This protein binds this small molecule.
Small molecule (SMILES): CC(=O)N[C@H]1[C@H](O[C@H]2[C@H](O)[C@@H](NC(C)=O)CO[C@@H]2CO)O[C@H](CO)[C@@H](O)[C@@H]1O

Sequence of chain 1.A:
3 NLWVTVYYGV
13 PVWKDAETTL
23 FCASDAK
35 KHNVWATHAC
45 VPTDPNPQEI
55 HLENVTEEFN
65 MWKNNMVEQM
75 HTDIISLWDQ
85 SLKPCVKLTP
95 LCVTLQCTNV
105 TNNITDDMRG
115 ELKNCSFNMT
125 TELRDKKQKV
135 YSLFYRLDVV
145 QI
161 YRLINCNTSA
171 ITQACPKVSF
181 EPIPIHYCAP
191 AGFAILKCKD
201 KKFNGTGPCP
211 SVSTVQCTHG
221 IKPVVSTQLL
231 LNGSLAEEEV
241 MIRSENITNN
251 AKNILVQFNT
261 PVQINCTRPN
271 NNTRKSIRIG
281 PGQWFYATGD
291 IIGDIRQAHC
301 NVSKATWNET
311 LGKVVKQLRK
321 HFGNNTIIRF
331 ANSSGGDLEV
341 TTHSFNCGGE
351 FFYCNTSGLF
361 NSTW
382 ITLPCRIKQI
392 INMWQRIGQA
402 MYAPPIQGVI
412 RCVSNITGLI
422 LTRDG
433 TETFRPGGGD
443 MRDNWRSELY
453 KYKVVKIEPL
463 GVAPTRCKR

Binding-site contacts:
Ligand atom C8 contacts residue CYS266 of chain 1.A at 4.5 Å (hydrophobic).
Ligand atom C7 contacts residue ASN301 of chain 1.A at 3.2 Å.
Ligand atom C5 contacts residue ASN301 of chain 1.A at 3.7 Å.
Ligand atom N2 contacts residue HIS299 of chain 1.A at 3.2 Å (h-bond).
Ligand atom C8 contacts residue HIS299 of chain 1.A at 3.3 Å.
Ligand atom O7 contacts residue ASN265 of chain 1.A at 4.2 Å.
Ligand atom C3 contacts residue HIS299 of chain 1.A at 3.8 Å.
Ligand atom O3 contacts residue HIS299 of chain 1.A at 3.1 Å (h-bond).
Ligand atom O7 contacts residue ASN301 of chain 1.A at 3.3 Å (h-bond).
Ligand atom C8 contacts residue ASN301 of chain 1.A at 3.8 Å.
Ligand atom C3 contacts residue ASN301 of chain 1.A at 3.7 Å.
Ligand atom C7 contacts residue ASN265 of chain 1.A at 4.1 Å.
Ligand atom C8 contacts residue CYS300 of chain 1.A at 3.9 Å (hydrophobic).
Ligand atom C2 contacts residue ASN301 of chain 1.A at 2.5 Å.
Ligand atom C1 contacts residue ASN301 of chain 1.A at 1.5 Å.
Ligand atom C2 contacts residue HIS299 of chain 1.A at 4.1 Å.
Ligand atom O5 contacts residue ASN301 of chain 1.A at 2.4 Å (h-bond).
Ligand atom N2 contacts residue ASN301 of chain 1.A at 2.8 Å (h-bond).
Ligand atom C4 contacts residue ASN301 of chain 1.A at 4.3 Å.
Ligand atom C7 contacts residue THR267 of chain 1.A at 4.2 Å.
Ligand atom O7 contacts residue THR267 of chain 1.A at 3.9 Å.
Ligand atom C8 contacts residue ASN265 of chain 1.A at 3.3 Å.
Ligand atom C8 contacts residue THR267 of chain 1.A at 3.5 Å.
Ligand atom C7 contacts residue HIS299 of chain 1.A at 3.8 Å.